Binding-site contacts:
Ligand atom S1 contacts residue TRP92 of chain 2.B at 3.8 Å.
Ligand atom C21 contacts residue SER112 of chain 2.B at 3.2 Å.
Ligand atom C3 contacts residue LEU25 of chain 2.B at 3.8 Å (hydrophobic).
Ligand atom S1 contacts residue THR90 of chain 2.B at 3.4 Å (h-bond).
Ligand atom C3 contacts residue SER27 of chain 2.B at 3.6 Å.
Ligand atom C3 contacts residue ASN23 of chain 2.B at 3.8 Å.
Ligand atom C6 contacts residue TRP108 of chain 2.B at 3.4 Å (hydrophobic).
Ligand atom C4 contacts residue TRP120 of chain 1.A at 3.7 Å (hydrophobic).
Ligand atom C3 contacts residue SER45 of chain 2.B at 3.8 Å.
Ligand atom C24 contacts residue TRP120 of chain 1.A at 3.8 Å (hydrophobic).
Ligand atom C1 contacts residue ASN49 of chain 2.B at 3.6 Å.
Ligand atom C3 contacts residue TYR43 of chain 2.B at 3.5 Å (hydrophobic).
Ligand atom O2 contacts residue GLY48 of chain 2.B at 3.3 Å.
Ligand atom C5 contacts residue TRP108 of chain 2.B at 3.8 Å (hydrophobic).
Ligand atom C7 contacts residue TRP79 of chain 2.B at 3.8 Å (hydrophobic).
Ligand atom C5 contacts residue ASP128 of chain 2.B at 3.9 Å.
Ligand atom N2 contacts residue VAL47 of chain 2.B at 3.7 Å.
Ligand atom N1 contacts residue LEU25 of chain 2.B at 3.9 Å.
Ligand atom O3 contacts residue TYR43 of chain 2.B at 2.6 Å (h-bond).
Ligand atom C7 contacts residue VAL47 of chain 2.B at 3.8 Å (hydrophobic).
Ligand atom N1 contacts residue ASP128 of chain 2.B at 3.0 Å (salt-bridge).
Ligand atom C8 contacts residue TRP79 of chain 2.B at 3.7 Å (hydrophobic).
Ligand atom N1 contacts residue TYR43 of chain 2.B at 3.9 Å.
Ligand atom O2 contacts residue ASN49 of chain 2.B at 2.6 Å (h-bond).
Ligand atom N17 contacts residue LEU110 of chain 2.B at 3.9 Å.
Ligand atom C3 contacts residue ASP128 of chain 2.B at 3.9 Å.
Ligand atom S1 contacts residue TRP79 of chain 2.B at 3.6 Å.
Ligand atom C4 contacts residue VAL47 of chain 2.B at 3.8 Å (hydrophobic).
Ligand atom C10 contacts residue ASN49 of chain 2.B at 3.5 Å.
Ligand atom O3 contacts residue SER27 of chain 2.B at 2.6 Å (h-bond).
Ligand atom C20 contacts residue SER88 of chain 2.B at 3.2 Å.
Ligand atom O3 contacts residue ASN23 of chain 2.B at 2.9 Å (h-bond).
Ligand atom C10 contacts residue TRP79 of chain 2.B at 3.6 Å (hydrophobic).
Ligand atom C20 contacts residue SER112 of chain 2.B at 3.8 Å.
Ligand atom C2 contacts residue TRP120 of chain 1.A at 3.7 Å (hydrophobic).
Ligand atom N2 contacts residue SER45 of chain 2.B at 2.9 Å (h-bond).
Ligand atom C24 contacts residue LEU110 of chain 2.B at 3.8 Å (hydrophobic).
Ligand atom C9 contacts residue TRP79 of chain 2.B at 3.7 Å (hydrophobic).
Ligand atom O3 contacts residue SER45 of chain 2.B at 3.9 Å.
Ligand atom C7 contacts residue SER45 of chain 2.B at 3.4 Å.

This protein binds this small molecule.
Small molecule (SMILES): O=C(CCCC[C@@H]1SC[C@@H]2NC(=O)N[C@@H]21)Nc1ccc([N+](=O)[O-])cc1

Sequence of chain 2.B:
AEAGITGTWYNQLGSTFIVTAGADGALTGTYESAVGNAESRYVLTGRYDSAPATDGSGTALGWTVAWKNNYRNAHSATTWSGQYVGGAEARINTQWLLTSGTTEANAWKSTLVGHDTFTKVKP

Sequence of chain 1.A:
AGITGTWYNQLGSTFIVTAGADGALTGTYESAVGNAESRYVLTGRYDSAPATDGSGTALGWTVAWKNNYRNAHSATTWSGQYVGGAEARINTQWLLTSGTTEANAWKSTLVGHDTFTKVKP